Sequence of chain 1.B:
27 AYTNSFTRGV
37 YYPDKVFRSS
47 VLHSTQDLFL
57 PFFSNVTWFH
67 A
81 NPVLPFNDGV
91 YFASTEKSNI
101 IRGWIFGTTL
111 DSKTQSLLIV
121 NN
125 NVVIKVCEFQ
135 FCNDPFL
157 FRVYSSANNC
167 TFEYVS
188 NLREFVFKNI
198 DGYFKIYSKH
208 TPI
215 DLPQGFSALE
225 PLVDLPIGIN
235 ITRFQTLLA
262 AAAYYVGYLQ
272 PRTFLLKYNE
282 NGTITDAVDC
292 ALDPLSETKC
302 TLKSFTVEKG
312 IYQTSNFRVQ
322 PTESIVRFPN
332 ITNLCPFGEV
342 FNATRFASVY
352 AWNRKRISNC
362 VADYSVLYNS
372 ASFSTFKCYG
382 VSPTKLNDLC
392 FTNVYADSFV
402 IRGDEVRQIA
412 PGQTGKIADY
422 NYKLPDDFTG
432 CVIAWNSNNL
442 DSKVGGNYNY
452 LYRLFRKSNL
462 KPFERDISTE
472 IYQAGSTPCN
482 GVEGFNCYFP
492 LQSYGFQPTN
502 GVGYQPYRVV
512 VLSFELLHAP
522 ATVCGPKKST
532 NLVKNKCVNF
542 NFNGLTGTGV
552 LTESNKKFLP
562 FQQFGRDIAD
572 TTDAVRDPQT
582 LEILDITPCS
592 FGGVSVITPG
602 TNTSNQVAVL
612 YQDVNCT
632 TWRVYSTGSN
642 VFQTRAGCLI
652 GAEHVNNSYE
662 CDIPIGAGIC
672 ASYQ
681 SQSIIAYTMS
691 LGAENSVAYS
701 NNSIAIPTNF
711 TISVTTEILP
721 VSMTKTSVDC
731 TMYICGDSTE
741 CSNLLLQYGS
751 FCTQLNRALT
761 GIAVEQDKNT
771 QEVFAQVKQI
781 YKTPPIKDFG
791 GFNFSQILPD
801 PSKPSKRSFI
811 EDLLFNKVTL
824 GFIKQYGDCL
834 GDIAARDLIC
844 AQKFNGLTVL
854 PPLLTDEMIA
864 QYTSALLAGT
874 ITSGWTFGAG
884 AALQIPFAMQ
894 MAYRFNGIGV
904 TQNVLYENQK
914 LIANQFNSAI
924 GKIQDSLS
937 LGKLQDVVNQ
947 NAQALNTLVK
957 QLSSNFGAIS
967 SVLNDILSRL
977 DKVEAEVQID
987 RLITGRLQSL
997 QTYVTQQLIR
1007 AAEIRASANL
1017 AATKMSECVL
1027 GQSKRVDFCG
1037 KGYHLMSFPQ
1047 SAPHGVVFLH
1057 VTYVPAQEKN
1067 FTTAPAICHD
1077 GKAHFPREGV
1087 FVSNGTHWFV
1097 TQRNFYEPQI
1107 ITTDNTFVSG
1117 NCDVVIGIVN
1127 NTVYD

Sequence of chain 1.A:
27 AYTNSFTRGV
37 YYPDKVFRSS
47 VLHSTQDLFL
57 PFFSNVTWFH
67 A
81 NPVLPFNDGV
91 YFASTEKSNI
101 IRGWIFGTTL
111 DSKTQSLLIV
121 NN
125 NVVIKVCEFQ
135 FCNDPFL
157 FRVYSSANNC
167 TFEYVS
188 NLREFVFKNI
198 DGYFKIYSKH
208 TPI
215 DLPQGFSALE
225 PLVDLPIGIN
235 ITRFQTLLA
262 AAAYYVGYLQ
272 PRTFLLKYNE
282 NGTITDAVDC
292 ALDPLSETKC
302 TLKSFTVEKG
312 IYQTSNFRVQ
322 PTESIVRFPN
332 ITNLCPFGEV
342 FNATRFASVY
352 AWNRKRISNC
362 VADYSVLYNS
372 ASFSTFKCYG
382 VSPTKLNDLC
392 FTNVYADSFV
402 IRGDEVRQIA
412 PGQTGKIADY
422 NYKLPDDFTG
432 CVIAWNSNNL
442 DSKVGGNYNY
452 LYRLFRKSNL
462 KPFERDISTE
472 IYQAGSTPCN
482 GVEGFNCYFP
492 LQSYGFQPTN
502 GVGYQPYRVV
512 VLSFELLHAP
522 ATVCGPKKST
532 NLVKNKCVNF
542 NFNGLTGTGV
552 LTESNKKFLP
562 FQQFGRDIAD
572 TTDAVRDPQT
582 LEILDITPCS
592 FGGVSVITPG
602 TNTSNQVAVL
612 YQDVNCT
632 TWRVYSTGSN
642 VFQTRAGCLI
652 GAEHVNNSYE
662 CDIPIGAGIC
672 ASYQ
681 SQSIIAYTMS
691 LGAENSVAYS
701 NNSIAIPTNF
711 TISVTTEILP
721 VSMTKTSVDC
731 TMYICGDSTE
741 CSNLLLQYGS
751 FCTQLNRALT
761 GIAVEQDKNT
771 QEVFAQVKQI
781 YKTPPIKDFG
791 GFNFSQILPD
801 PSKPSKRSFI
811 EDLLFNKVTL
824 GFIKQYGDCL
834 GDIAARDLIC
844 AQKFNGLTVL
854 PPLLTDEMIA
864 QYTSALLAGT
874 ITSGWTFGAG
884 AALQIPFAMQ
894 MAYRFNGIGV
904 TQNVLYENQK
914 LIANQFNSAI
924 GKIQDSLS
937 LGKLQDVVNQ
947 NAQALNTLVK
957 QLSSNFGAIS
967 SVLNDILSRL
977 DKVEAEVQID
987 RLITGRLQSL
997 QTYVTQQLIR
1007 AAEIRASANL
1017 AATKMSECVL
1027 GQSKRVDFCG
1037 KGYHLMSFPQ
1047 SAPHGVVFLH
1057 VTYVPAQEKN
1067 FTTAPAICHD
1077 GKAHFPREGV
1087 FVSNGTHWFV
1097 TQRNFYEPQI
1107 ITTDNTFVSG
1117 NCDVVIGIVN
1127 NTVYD

The small molecule below binds the protein below.
Small molecule (SMILES): CC(=O)N[C@@H]1[C@@H](O)[C@H](O)[C@@H](CO)O[C@H]1O

Binding-site contacts:
Ligand atom C1 contacts residue ASN165 of chain 1.B at 1.4 Å.
Ligand atom C8 contacts residue ALA352 of chain 1.A at 4.1 Å (hydrophobic).
Ligand atom C4 contacts residue ASN165 of chain 1.B at 4.1 Å.
Ligand atom C8 contacts residue ASN165 of chain 1.B at 4.3 Å.
Ligand atom O7 contacts residue ASN165 of chain 1.B at 2.5 Å (h-bond).
Ligand atom C2 contacts residue ASN165 of chain 1.B at 2.4 Å.
Ligand atom C8 contacts residue TYR351 of chain 1.A at 4.3 Å (hydrophobic).
Ligand atom O3 contacts residue TYR351 of chain 1.A at 4.3 Å.
Ligand atom N2 contacts residue ASN165 of chain 1.B at 2.9 Å (h-bond).
Ligand atom O4 contacts residue THR470 of chain 1.A at 4.5 Å.
Ligand atom C3 contacts residue ASN165 of chain 1.B at 3.8 Å.
Ligand atom C7 contacts residue ASN165 of chain 1.B at 3.0 Å.
Ligand atom C5 contacts residue ASN165 of chain 1.B at 3.6 Å.
Ligand atom O5 contacts residue ASN164 of chain 1.B at 3.8 Å.
Ligand atom C8 contacts residue ILE468 of chain 1.A at 4.4 Å (hydrophobic).
Ligand atom C5 contacts residue ASN164 of chain 1.B at 4.2 Å.
Ligand atom N2 contacts residue TYR351 of chain 1.A at 4.4 Å.
Ligand atom C6 contacts residue ASN164 of chain 1.B at 3.8 Å.
Ligand atom O5 contacts residue ASN165 of chain 1.B at 2.3 Å (h-bond).